The protein below binds the small molecule below.
Small molecule (SMILES): O=C(COP(=O)(O)O)[C@@H](O)[C@H](O)[C@H](O)CS(=O)(=O)O

Sequence of chain 1.B:
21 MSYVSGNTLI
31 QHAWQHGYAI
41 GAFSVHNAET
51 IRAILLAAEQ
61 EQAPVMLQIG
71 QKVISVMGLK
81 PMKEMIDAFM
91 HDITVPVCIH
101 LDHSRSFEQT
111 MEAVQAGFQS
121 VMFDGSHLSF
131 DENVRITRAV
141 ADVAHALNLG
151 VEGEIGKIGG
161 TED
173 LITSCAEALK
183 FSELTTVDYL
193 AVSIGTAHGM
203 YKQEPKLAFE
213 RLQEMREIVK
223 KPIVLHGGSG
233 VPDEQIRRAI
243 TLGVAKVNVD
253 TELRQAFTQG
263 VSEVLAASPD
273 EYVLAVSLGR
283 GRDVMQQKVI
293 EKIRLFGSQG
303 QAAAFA

Binding-site contacts:
Ligand atom O1 contacts residue HIS200 of chain 1.B at 3.2 Å.
Ligand atom O3 contacts residue NA1 of chain 1.F at 2.7 Å (h-bond).
Ligand atom P1 contacts residue SER231 of chain 1.B at 3.4 Å.
Ligand atom O3 contacts residue GLY230 of chain 1.B at 3.2 Å (h-bond).
Ligand atom O1 contacts residue ZN1 of chain 1.G at 2.4 Å.
Ligand atom O4 contacts residue NA1 of chain 1.F at 3.6 Å (h-bond).
Ligand atom O9 contacts residue GLY70 of chain 1.B at 3.5 Å.
Ligand atom C1 contacts residue HIS200 of chain 1.B at 3.6 Å.
Ligand atom O6 contacts residue ASN250 of chain 1.B at 3.1 Å (h-bond).
Ligand atom O4 contacts residue THR253 of chain 1.B at 2.5 Å (h-bond).
Ligand atom O6 contacts residue HIS103 of chain 1.B at 3.6 Å.
Ligand atom O10 contacts residue LYS72 of chain 1.B at 3.3 Å (salt-bridge).
Ligand atom O10 contacts residue GLN71 of chain 1.B at 3.5 Å (h-bond).
Ligand atom O1 contacts residue HIS103 of chain 1.B at 3.6 Å.
Ligand atom O7 contacts residue HIS200 of chain 1.B at 2.7 Å.
Ligand atom O1 contacts residue HIS228 of chain 1.B at 3.2 Å (h-bond).
Ligand atom S1 contacts residue HIS103 of chain 1.B at 3.5 Å (h-bond).
Ligand atom C2 contacts residue GLY229 of chain 1.B at 3.4 Å.
Ligand atom O5 contacts residue THR253 of chain 1.B at 2.8 Å (h-bond).
Ligand atom O3 contacts residue SER231 of chain 1.B at 3.0 Å (h-bond).
Ligand atom O4 contacts residue GLY201 of chain 1.B at 2.7 Å (h-bond).
Ligand atom P1 contacts residue THR253 of chain 1.B at 3.5 Å.
Ligand atom C4 contacts residue HIS103 of chain 1.B at 3.2 Å.
Ligand atom O5 contacts residue ASP252 of chain 1.B at 2.8 Å (salt-bridge).
Ligand atom O7 contacts residue ZN1 of chain 1.G at 3.1 Å.
Ligand atom O2 contacts residue HIS200 of chain 1.B at 3.5 Å.
Ligand atom C1 contacts residue ZN1 of chain 1.G at 3.6 Å.
Ligand atom O6 contacts residue ASP102 of chain 1.B at 2.4 Å (salt-bridge).
Ligand atom O11 contacts residue GLY70 of chain 1.B at 3.5 Å.
Ligand atom C5 contacts residue HIS103 of chain 1.B at 3.4 Å.
Ligand atom O9 contacts residue GLN71 of chain 1.B at 3.0 Å (h-bond).
Ligand atom O6 contacts residue GLN68 of chain 1.B at 3.1 Å (h-bond).
Ligand atom S1 contacts residue GLN71 of chain 1.B at 3.6 Å.
Ligand atom O5 contacts residue SER231 of chain 1.B at 2.6 Å (h-bond).
Ligand atom C3 contacts residue ASP102 of chain 1.B at 3.2 Å.
Ligand atom O8 contacts residue ASP252 of chain 1.B at 2.3 Å (salt-bridge).
Ligand atom O3 contacts residue GLY229 of chain 1.B at 3.0 Å.
Ligand atom O7 contacts residue HIS103 of chain 1.B at 2.3 Å.
Ligand atom O9 contacts residue HIS103 of chain 1.B at 2.7 Å (h-bond).
Ligand atom C6 contacts residue HIS103 of chain 1.B at 3.1 Å.